Binding-site contacts:
Ligand atom C27 contacts residue ILE33 of chain 1.A at 3.8 Å (hydrophobic).
Ligand atom F16 contacts residue LEU106 of chain 1.A at 3.4 Å.
Ligand atom C18 contacts residue ILE33 of chain 1.A at 3.5 Å (hydrophobic).
Ligand atom C10 contacts residue MET160 of chain 1.A at 3.9 Å (hydrophobic).
Ligand atom C11 contacts residue MET160 of chain 1.A at 3.9 Å (hydrophobic).
Ligand atom C8 contacts residue MET160 of chain 1.A at 3.4 Å (hydrophobic).
Ligand atom C26 contacts residue MET109 of chain 1.A at 3.6 Å (hydrophobic).
Ligand atom C19 contacts residue MET109 of chain 1.A at 2.8 Å (hydrophobic).
Ligand atom F16 contacts residue PRO107 of chain 1.A at 3.2 Å.
Ligand atom C10 contacts residue PRO107 of chain 1.A at 3.8 Å (hydrophobic).
Ligand atom C14 contacts residue LEU106 of chain 1.A at 4.0 Å (hydrophobic).
Ligand atom N22 contacts residue ILE33 of chain 1.A at 3.8 Å.
Ligand atom C1 contacts residue GLY34 of chain 1.A at 3.8 Å.
Ligand atom C7 contacts residue MET160 of chain 1.A at 3.5 Å (hydrophobic).
Ligand atom N21 contacts residue MET109 of chain 1.A at 3.0 Å (h-bond).
Ligand atom C9 contacts residue MET109 of chain 1.A at 4.0 Å (hydrophobic).
Ligand atom F17 contacts residue LEU106 of chain 1.A at 3.9 Å.
Ligand atom C2 contacts residue VAL41 of chain 1.A at 4.0 Å (hydrophobic).
Ligand atom C1 contacts residue ARG35 of chain 1.A at 3.8 Å.
Ligand atom F16 contacts residue LEU89 of chain 1.A at 3.7 Å.
Ligand atom C26 contacts residue LYS110 of chain 1.A at 3.7 Å.
Ligand atom C4 contacts residue GBL1 of chain 1.D at 3.9 Å.
Ligand atom C18 contacts residue MET109 of chain 1.A at 3.6 Å (hydrophobic).
Ligand atom C9 contacts residue MET160 of chain 1.A at 3.6 Å (hydrophobic).
Ligand atom C7 contacts residue ILE33 of chain 1.A at 3.9 Å (hydrophobic).
Ligand atom C4 contacts residue ILE33 of chain 1.A at 4.0 Å (hydrophobic).
Ligand atom N20 contacts residue ILE33 of chain 1.A at 3.0 Å.
Ligand atom F15 contacts residue LEU106 of chain 1.A at 3.2 Å.
Ligand atom C10 contacts residue ALA57 of chain 1.A at 3.6 Å (hydrophobic).
Ligand atom F15 contacts residue ALA57 of chain 1.A at 3.5 Å.
Ligand atom F17 contacts residue GBL1 of chain 1.D at 3.6 Å.
Ligand atom C26 contacts residue TYR108 of chain 1.A at 3.4 Å (hydrophobic).
Ligand atom N20 contacts residue MET160 of chain 1.A at 3.9 Å.
Ligand atom C8 contacts residue ILE33 of chain 1.A at 3.5 Å (hydrophobic).
Ligand atom C19 contacts residue TYR108 of chain 1.A at 3.4 Å (hydrophobic).
Ligand atom C24 contacts residue TYR108 of chain 1.A at 3.4 Å (hydrophobic).
Ligand atom F17 contacts residue LEU89 of chain 1.A at 3.6 Å.
Ligand atom N21 contacts residue TYR108 of chain 1.A at 3.7 Å.
Ligand atom C11 contacts residue GBL1 of chain 1.D at 3.5 Å.
Ligand atom C1 contacts residue TYR179 of chain 1.A at 3.8 Å (hydrophobic).

A protein and the small-molecule ligand that binds it are described below.
Small molecule (SMILES): CN1CCN(c2cnc3cc(C(F)(F)F)cc(-c4cccc(O)c4)c3n2)CC1

Sequence of chain 1.A:
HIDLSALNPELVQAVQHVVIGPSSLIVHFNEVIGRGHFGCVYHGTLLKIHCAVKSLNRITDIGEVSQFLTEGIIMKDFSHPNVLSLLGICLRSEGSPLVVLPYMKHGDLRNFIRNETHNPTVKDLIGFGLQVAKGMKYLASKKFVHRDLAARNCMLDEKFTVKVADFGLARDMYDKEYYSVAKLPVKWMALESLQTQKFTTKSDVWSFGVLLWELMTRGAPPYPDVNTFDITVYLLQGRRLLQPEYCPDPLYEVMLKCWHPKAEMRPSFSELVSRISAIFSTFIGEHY